Binding-site contacts:
Ligand atom N2 contacts residue PHE113 of chain 1.B at 3.5 Å.
Ligand atom N8 contacts residue ASP181 of chain 1.B at 3.7 Å.
Ligand atom N8 contacts residue PHE113 of chain 1.B at 3.8 Å.
Ligand atom C9 contacts residue NAP1 of chain 1.K at 3.5 Å.
Ligand atom C4 contacts residue NAP1 of chain 1.K at 3.6 Å.
Ligand atom N5 contacts residue NAP1 of chain 1.K at 3.5 Å.
Ligand atom CAI contacts residue TYR191 of chain 1.B at 3.6 Å (hydrophobic).
Ligand atom N5 contacts residue PHE113 of chain 1.B at 3.9 Å.
Ligand atom N4 contacts residue ARG17 of chain 1.B at 3.5 Å (salt-bridge).
Ligand atom C4A contacts residue PHE113 of chain 1.B at 3.7 Å (hydrophobic).
Ligand atom C8A contacts residue PHE113 of chain 1.B at 3.7 Å (hydrophobic).
Ligand atom C4 contacts residue PHE113 of chain 1.B at 3.8 Å (hydrophobic).
Ligand atom N1 contacts residue NAP1 of chain 1.K at 2.8 Å (h-bond).
Ligand atom C8A contacts residue TYR194 of chain 1.B at 3.8 Å (hydrophobic).
Ligand atom C4A contacts residue NAP1 of chain 1.K at 3.6 Å.
Ligand atom C2 contacts residue SER111 of chain 1.B at 3.8 Å.
Ligand atom C2 contacts residue NAP1 of chain 1.K at 3.3 Å.
Ligand atom OAA contacts residue HIS241 of chain 1.B at 3.7 Å.
Ligand atom N8 contacts residue TYR194 of chain 1.B at 2.9 Å (h-bond).
Ligand atom N1 contacts residue PHE113 of chain 1.B at 3.6 Å.
Ligand atom N2 contacts residue NAP1 of chain 1.K at 3.1 Å (h-bond).
Ligand atom CAC contacts residue PHE113 of chain 1.B at 3.7 Å (hydrophobic).
Ligand atom N4 contacts residue NAP1 of chain 1.K at 3.4 Å (h-bond).
Ligand atom N8 contacts residue NAP1 of chain 1.K at 3.4 Å.
Ligand atom N2 contacts residue SER111 of chain 1.B at 2.7 Å (h-bond).
Ligand atom C8A contacts residue NAP1 of chain 1.K at 3.7 Å.
Ligand atom C7 contacts residue TYR194 of chain 1.B at 3.7 Å (hydrophobic).
Ligand atom N1 contacts residue TYR194 of chain 1.B at 3.8 Å.
Ligand atom C9 contacts residue GLY225 of chain 1.B at 3.9 Å.
Ligand atom C9 contacts residue LEU226 of chain 1.B at 3.8 Å (hydrophobic).
Ligand atom C7 contacts residue PHE113 of chain 1.B at 3.9 Å (hydrophobic).
Ligand atom C7 contacts residue ASP181 of chain 1.B at 3.8 Å.
Ligand atom C2 contacts residue PHE113 of chain 1.B at 3.4 Å (hydrophobic).
Ligand atom CAR contacts residue LEU188 of chain 1.B at 3.7 Å (hydrophobic).
Ligand atom N10 contacts residue LEU226 of chain 1.B at 3.7 Å.
Ligand atom C6 contacts residue NAP1 of chain 1.K at 3.4 Å.
Ligand atom OAA contacts residue MET233 of chain 1.B at 3.7 Å.
Ligand atom C7 contacts residue NAP1 of chain 1.K at 3.1 Å.
Ligand atom N3 contacts residue NAP1 of chain 1.K at 2.8 Å (h-bond).
Ligand atom N3 contacts residue PHE113 of chain 1.B at 3.8 Å.

Sequence of chain 1.B:
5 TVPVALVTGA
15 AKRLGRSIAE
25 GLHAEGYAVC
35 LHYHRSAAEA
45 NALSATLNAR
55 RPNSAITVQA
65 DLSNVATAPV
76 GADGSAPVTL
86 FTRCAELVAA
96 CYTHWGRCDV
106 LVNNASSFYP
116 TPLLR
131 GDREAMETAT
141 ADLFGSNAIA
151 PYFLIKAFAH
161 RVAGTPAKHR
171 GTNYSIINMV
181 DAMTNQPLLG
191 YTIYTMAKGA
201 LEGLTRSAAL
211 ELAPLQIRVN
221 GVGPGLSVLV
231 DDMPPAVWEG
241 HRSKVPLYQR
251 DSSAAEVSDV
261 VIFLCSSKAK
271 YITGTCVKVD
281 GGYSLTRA

A small-molecule ligand and the protein it binds are described below.
Small molecule (SMILES): COC(=O)C1CCN(C(=O)c2ccc(NCc3cnc4nc(N)nc(N)c4n3)cc2)CC1